Sequence of chain 2.B:
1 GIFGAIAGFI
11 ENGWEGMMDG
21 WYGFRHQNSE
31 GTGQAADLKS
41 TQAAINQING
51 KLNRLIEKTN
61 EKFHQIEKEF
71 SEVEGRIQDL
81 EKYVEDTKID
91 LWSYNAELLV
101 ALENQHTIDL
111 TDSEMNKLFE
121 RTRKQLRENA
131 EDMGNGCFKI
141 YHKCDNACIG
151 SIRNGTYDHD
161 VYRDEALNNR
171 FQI

This protein binds this small molecule.
Small molecule (SMILES): CC(=O)N[C@H]1[C@H](O[C@H]2[C@H](O)[C@@H](NC(C)=O)CO[C@@H]2CO)O[C@H](CO)[C@@H](O[C@@H]2O[C@H](CO)[C@@H](O)[C@H](O[C@H]3O[C@H](CO)[C@@H](O)[C@H](O)[C@@H]3O)[C@@H]2O)[C@@H]1O

Binding-site contacts:
Ligand atom O6 contacts residue ASN49 of chain 2.B at 4.4 Å.
Ligand atom C8 contacts residue THR34 of chain 2.A at 3.4 Å.
Ligand atom O6 contacts residue THR312 of chain 2.A at 4.0 Å.
Ligand atom O5 contacts residue ASN32 of chain 2.A at 2.3 Å (h-bond).
Ligand atom C6 contacts residue LEU52 of chain 2.B at 3.7 Å (hydrophobic).
Ligand atom C8 contacts residue ASN32 of chain 2.A at 4.2 Å.
Ligand atom C1 contacts residue ALA33 of chain 2.A at 4.3 Å (hydrophobic).
Ligand atom C6 contacts residue THR312 of chain 2.A at 4.0 Å.
Ligand atom O7 contacts residue THR34 of chain 2.A at 4.2 Å.
Ligand atom C7 contacts residue THR34 of chain 2.A at 4.2 Å.
Ligand atom C3 contacts residue ASN32 of chain 2.A at 3.8 Å.
Ligand atom N2 contacts residue ASN32 of chain 2.A at 3.0 Å (h-bond).
Ligand atom O6 contacts residue LEU52 of chain 2.B at 3.3 Å.
Ligand atom C4 contacts residue ASN32 of chain 2.A at 4.2 Å.
Ligand atom C8 contacts residue NAG1 of chain 2.I at 3.3 Å.
Ligand atom C5 contacts residue ASN32 of chain 2.A at 3.6 Å.
Ligand atom C5 contacts residue THR312 of chain 2.A at 4.4 Å.
Ligand atom O7 contacts residue ASN32 of chain 2.A at 4.0 Å.
Ligand atom C2 contacts residue ASN32 of chain 2.A at 2.4 Å.
Ligand atom C7 contacts residue ASN32 of chain 2.A at 3.7 Å.
Ligand atom O5 contacts residue THR312 of chain 2.A at 3.3 Å (h-bond).
Ligand atom C8 contacts residue ILE56 of chain 2.B at 4.3 Å (hydrophobic).
Ligand atom C1 contacts residue THR312 of chain 2.A at 3.6 Å.
Ligand atom C1 contacts residue ASN32 of chain 2.A at 1.4 Å.

Sequence of chain 2.A:
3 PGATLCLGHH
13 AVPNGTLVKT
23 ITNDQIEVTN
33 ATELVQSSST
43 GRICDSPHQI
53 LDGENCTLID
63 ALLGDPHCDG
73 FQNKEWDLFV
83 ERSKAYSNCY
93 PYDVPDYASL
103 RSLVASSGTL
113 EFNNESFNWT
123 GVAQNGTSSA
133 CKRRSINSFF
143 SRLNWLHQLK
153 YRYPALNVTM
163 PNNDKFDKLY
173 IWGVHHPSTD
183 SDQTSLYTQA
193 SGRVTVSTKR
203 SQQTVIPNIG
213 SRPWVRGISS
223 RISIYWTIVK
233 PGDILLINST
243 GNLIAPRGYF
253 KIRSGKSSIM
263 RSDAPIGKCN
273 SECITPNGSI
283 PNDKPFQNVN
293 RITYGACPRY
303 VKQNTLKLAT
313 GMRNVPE